Sequence of chain 1.B:
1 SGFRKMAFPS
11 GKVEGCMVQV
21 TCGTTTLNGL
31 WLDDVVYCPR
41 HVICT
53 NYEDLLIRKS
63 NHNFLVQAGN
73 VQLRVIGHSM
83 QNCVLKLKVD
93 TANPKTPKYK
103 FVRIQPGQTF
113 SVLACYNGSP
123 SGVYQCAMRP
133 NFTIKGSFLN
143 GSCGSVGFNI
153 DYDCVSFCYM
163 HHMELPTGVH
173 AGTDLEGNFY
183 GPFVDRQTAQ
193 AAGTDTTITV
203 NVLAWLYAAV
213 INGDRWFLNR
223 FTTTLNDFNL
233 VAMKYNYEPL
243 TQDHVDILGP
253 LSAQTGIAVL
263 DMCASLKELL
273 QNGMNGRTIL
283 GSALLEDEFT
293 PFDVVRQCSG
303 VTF

Binding-site contacts:
Ligand atom N06 contacts residue MET165 of chain 1.B at 4.0 Å.
Ligand atom C04 contacts residue CYS145 of chain 1.B at 3.8 Å (hydrophobic).
Ligand atom N03 contacts residue LEU27 of chain 1.B at 4.1 Å.
Ligand atom C04 contacts residue HIS41 of chain 1.B at 3.3 Å.
Ligand atom C05 contacts residue CYS145 of chain 1.B at 4.1 Å (hydrophobic).
Ligand atom N03 contacts residue HIS41 of chain 1.B at 3.4 Å.
Ligand atom O07 contacts residue ASP187 of chain 1.B at 4.4 Å.
Ligand atom N06 contacts residue HIS164 of chain 1.B at 4.0 Å.
Ligand atom O07 contacts residue ARG188 of chain 1.B at 4.4 Å.
Ligand atom N03 contacts residue PRO39 of chain 1.B at 4.0 Å.
Ligand atom N03 contacts residue HIS164 of chain 1.B at 2.9 Å (h-bond).
Ligand atom C05 contacts residue HIS41 of chain 1.B at 3.2 Å.
Ligand atom C05 contacts residue HIS164 of chain 1.B at 3.1 Å.
Ligand atom N06 contacts residue HIS41 of chain 1.B at 3.4 Å.
Ligand atom C02 contacts residue HIS164 of chain 1.B at 2.8 Å.
Ligand atom O08 contacts residue MET165 of chain 1.B at 4.0 Å.
Ligand atom O08 contacts residue ARG188 of chain 1.B at 4.3 Å.
Ligand atom N06 contacts residue ASP187 of chain 1.B at 4.3 Å.
Ligand atom O08 contacts residue ASP187 of chain 1.B at 3.1 Å.
Ligand atom S09 contacts residue CYS145 of chain 1.B at 3.1 Å (h-bond).
Ligand atom C04 contacts residue PRO39 of chain 1.B at 3.9 Å (hydrophobic).
Ligand atom S09 contacts residue HIS164 of chain 1.B at 3.0 Å (h-bond).
Ligand atom C02 contacts residue HIS41 of chain 1.B at 3.4 Å.
Ligand atom O08 contacts residue HIS41 of chain 1.B at 3.4 Å.
Ligand atom C02 contacts residue CYS145 of chain 1.B at 1.8 Å (hydrophobic).
Ligand atom N03 contacts residue CYS145 of chain 1.B at 2.6 Å (h-bond).
Ligand atom S09 contacts residue HIS41 of chain 1.B at 3.4 Å.
Ligand atom C04 contacts residue HIS164 of chain 1.B at 3.0 Å.
Ligand atom O08 contacts residue HIS164 of chain 1.B at 4.3 Å.
Ligand atom O07 contacts residue HIS41 of chain 1.B at 3.7 Å.
Ligand atom O07 contacts residue MET165 of chain 1.B at 3.9 Å.

This small molecule binds to this protein.
Small molecule (SMILES): O=[N+]([O-])c1cncs1